Sequence of chain 1.A:
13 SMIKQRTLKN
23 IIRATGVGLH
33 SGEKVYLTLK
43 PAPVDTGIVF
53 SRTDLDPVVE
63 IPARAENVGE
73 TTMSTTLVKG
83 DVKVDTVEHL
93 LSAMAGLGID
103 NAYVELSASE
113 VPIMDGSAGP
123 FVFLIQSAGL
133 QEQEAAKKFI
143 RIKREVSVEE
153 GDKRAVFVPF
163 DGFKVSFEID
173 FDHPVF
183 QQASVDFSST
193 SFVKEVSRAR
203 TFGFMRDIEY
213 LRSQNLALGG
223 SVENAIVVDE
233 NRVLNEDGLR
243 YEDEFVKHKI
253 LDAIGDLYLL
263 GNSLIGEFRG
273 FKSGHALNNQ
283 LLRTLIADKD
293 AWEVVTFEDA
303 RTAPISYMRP

A protein and the small-molecule ligand that binds it are described below.
Small molecule (SMILES): CC(C)C(=O)N1C[C@H](NC(=O)[C@@H]2C[C@H](F)CN2)C[C@@H]1C(=O)NCc1ccc(C#Cc2ccccc2)cc1

Binding-site contacts:
Ligand atom C10 contacts residue ASP254 of chain 1.A at 3.1 Å.
Ligand atom C23 contacts residue ILE210 of chain 1.A at 3.6 Å (hydrophobic).
Ligand atom N3 contacts residue HIS91 of chain 1.A at 3.2 Å (h-bond).
Ligand atom C23 contacts residue ARG214 of chain 1.A at 3.4 Å.
Ligand atom C14 contacts residue THR203 of chain 1.A at 3.6 Å.
Ligand atom C5 contacts residue PHE206 of chain 1.A at 3.7 Å (hydrophobic).
Ligand atom C29 contacts residue PHE204 of chain 1.A at 3.5 Å (hydrophobic).
Ligand atom C9 contacts residue ZN1 of chain 1.B at 3.0 Å.
Ligand atom N2 contacts residue ASP254 of chain 1.A at 3.5 Å (salt-bridge).
Ligand atom C1 contacts residue PHE204 of chain 1.A at 3.5 Å (hydrophobic).
Ligand atom C13 contacts residue MET75 of chain 1.A at 3.1 Å (hydrophobic).
Ligand atom C10 contacts residue GLU90 of chain 1.A at 3.4 Å.
Ligand atom C2 contacts residue PHE204 of chain 1.A at 3.1 Å (hydrophobic).
Ligand atom C12 contacts residue MET75 of chain 1.A at 3.5 Å (hydrophobic).
Ligand atom C24 contacts residue ARG214 of chain 1.A at 3.3 Å.
Ligand atom C13 contacts residue HIS277 of chain 1.A at 3.4 Å.
Ligand atom C9 contacts residue THR203 of chain 1.A at 3.6 Å.
Ligand atom C18 contacts residue ALA219 of chain 1.A at 3.5 Å (hydrophobic).
Ligand atom C10 contacts residue HIS277 of chain 1.A at 3.4 Å.
Ligand atom C13 contacts residue GLU90 of chain 1.A at 3.5 Å.
Ligand atom C9 contacts residue ASP254 of chain 1.A at 3.0 Å.
Ligand atom O3 contacts residue HIS250 of chain 1.A at 2.9 Å (h-bond).
Ligand atom C11 contacts residue ZN1 of chain 1.B at 3.1 Å.
Ligand atom C14 contacts residue PHE204 of chain 1.A at 3.2 Å (hydrophobic).
Ligand atom N4 contacts residue PHE204 of chain 1.A at 2.8 Å (h-bond).
Ligand atom C23 contacts residue GLY222 of chain 1.A at 3.5 Å.
Ligand atom C21 contacts residue GLY222 of chain 1.A at 3.7 Å.
Ligand atom N3 contacts residue ASP254 of chain 1.A at 3.3 Å (salt-bridge).
Ligand atom C11 contacts residue GLU90 of chain 1.A at 3.2 Å.
Ligand atom O3 contacts residue ASP254 of chain 1.A at 3.1 Å (salt-bridge).
Ligand atom C10 contacts residue ZN1 of chain 1.B at 3.0 Å.
Ligand atom N3 contacts residue GLU90 of chain 1.A at 2.7 Å (salt-bridge).
Ligand atom C22 contacts residue GLY222 of chain 1.A at 3.6 Å.
Ligand atom C11 contacts residue HIS91 of chain 1.A at 3.4 Å.
Ligand atom O3 contacts residue ZN1 of chain 1.B at 2.4 Å.
Ligand atom C27 contacts residue VAL229 of chain 1.A at 3.6 Å (hydrophobic).
Ligand atom N3 contacts residue ZN1 of chain 1.B at 2.2 Å.
Ligand atom O3 contacts residue THR203 of chain 1.A at 2.7 Å (h-bond).
Ligand atom F1 contacts residue THR203 of chain 1.A at 3.0 Å.
Ligand atom C24 contacts residue GLY222 of chain 1.A at 3.5 Å.